Binding-site contacts:
Ligand atom C1 contacts residue ASN616 of chain 1.A at 1.5 Å.
Ligand atom C7 contacts residue ASN616 of chain 1.A at 3.5 Å.
Ligand atom C5 contacts residue ASN616 of chain 1.A at 3.7 Å.
Ligand atom O5 contacts residue ASN616 of chain 1.A at 2.4 Å (h-bond).
Ligand atom C4 contacts residue ASN616 of chain 1.A at 4.3 Å.
Ligand atom N2 contacts residue ASN616 of chain 1.A at 2.9 Å (h-bond).
Ligand atom O7 contacts residue THR618 of chain 1.A at 4.4 Å.
Ligand atom C2 contacts residue ASN616 of chain 1.A at 2.5 Å.
Ligand atom O7 contacts residue ASN616 of chain 1.A at 3.7 Å.
Ligand atom C3 contacts residue ASN616 of chain 1.A at 3.8 Å.

Sequence of chain 1.A:
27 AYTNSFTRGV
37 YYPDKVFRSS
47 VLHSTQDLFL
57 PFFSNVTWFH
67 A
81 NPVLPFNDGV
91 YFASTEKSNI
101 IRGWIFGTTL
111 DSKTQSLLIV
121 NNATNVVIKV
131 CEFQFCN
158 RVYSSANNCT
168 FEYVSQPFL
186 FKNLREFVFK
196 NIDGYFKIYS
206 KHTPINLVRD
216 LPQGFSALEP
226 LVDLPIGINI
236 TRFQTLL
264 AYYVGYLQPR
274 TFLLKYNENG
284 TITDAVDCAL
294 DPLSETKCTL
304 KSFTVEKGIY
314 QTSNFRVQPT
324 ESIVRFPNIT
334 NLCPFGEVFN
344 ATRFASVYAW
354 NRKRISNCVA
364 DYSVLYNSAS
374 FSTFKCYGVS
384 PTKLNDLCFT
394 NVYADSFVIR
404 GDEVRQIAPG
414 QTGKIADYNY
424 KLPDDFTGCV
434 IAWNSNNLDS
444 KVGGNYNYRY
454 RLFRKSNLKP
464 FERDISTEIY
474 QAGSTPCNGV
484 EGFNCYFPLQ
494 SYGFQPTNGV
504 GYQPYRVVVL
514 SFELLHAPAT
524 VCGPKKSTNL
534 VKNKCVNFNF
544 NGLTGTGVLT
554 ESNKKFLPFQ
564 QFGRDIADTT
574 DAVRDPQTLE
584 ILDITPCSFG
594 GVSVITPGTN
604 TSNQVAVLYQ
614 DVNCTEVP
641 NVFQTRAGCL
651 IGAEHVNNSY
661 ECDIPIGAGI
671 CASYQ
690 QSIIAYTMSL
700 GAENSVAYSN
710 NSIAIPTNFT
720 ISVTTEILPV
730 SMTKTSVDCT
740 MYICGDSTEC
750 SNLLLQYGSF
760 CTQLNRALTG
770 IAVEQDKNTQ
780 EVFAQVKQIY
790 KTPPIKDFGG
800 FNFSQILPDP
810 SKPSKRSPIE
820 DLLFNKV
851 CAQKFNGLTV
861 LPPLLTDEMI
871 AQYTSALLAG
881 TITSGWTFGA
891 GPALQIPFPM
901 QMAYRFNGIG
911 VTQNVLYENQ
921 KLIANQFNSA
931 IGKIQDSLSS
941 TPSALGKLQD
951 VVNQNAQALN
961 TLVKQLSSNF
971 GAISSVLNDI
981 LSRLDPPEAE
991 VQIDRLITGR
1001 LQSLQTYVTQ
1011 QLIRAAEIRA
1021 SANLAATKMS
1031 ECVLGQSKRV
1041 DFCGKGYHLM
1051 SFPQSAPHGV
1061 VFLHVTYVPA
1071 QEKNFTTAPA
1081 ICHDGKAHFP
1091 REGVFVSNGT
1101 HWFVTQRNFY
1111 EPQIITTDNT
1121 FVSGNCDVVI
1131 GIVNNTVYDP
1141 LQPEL

A protein and the small-molecule ligand that binds it are described below.
Small molecule (SMILES): CC(=O)N[C@@H]1[C@@H](O)[C@H](O)[C@@H](CO)O[C@H]1O